Sequence of chain 12.D:
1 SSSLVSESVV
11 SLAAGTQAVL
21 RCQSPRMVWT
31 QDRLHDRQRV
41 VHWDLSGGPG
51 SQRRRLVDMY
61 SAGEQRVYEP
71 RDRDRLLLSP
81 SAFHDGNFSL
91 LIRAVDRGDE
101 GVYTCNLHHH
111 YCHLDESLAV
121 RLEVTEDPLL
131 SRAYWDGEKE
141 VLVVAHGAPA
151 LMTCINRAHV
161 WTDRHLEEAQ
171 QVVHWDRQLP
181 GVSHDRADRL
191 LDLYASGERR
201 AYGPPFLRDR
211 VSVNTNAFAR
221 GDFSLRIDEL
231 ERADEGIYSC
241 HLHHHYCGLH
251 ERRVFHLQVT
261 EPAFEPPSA

Binding-site contacts:
Ligand atom O5 contacts residue SER89 of chain 12.D at 2.8 Å (h-bond).
Ligand atom O4 contacts residue LEU151 of chain 12.D at 3.3 Å.
Ligand atom C7 contacts residue ASN87 of chain 12.D at 3.8 Å.
Ligand atom C8 contacts residue ILE155 of chain 12.D at 3.7 Å (hydrophobic).
Ligand atom C5 contacts residue SER89 of chain 12.D at 3.3 Å.
Ligand atom C2 contacts residue ASN87 of chain 12.D at 2.4 Å.
Ligand atom C6 contacts residue SER89 of chain 12.D at 3.6 Å.
Ligand atom O6 contacts residue SER89 of chain 12.D at 2.8 Å (h-bond).
Ligand atom C6 contacts residue LEU91 of chain 12.D at 4.2 Å (hydrophobic).
Ligand atom C7 contacts residue ILE155 of chain 12.D at 4.3 Å (hydrophobic).
Ligand atom C1 contacts residue ASN87 of chain 12.D at 1.4 Å.
Ligand atom C4 contacts residue LEU151 of chain 12.D at 4.0 Å (hydrophobic).
Ligand atom C4 contacts residue ASN87 of chain 12.D at 4.2 Å.
Ligand atom C1 contacts residue SER89 of chain 12.D at 3.3 Å.
Ligand atom O6 contacts residue LEU151 of chain 12.D at 3.4 Å.
Ligand atom N2 contacts residue ILE155 of chain 12.D at 4.1 Å.
Ligand atom O5 contacts residue ASN87 of chain 12.D at 2.3 Å (h-bond).
Ligand atom O7 contacts residue ASN87 of chain 12.D at 4.1 Å.
Ligand atom C6 contacts residue LEU151 of chain 12.D at 3.7 Å (hydrophobic).
Ligand atom C3 contacts residue LEU151 of chain 12.D at 4.2 Å (hydrophobic).
Ligand atom C5 contacts residue LEU151 of chain 12.D at 3.8 Å (hydrophobic).
Ligand atom O6 contacts residue LEU91 of chain 12.D at 4.0 Å.
Ligand atom C5 contacts residue ASN87 of chain 12.D at 3.7 Å.
Ligand atom C3 contacts residue ASN87 of chain 12.D at 3.8 Å.
Ligand atom N2 contacts residue ASN87 of chain 12.D at 2.9 Å (h-bond).

A protein and the small-molecule ligand that binds it are described below.
Small molecule (SMILES): CC(=O)N[C@@H]1[C@@H](O)[C@H](O)[C@@H](CO)O[C@H]1O